Sequence of chain 1.A:
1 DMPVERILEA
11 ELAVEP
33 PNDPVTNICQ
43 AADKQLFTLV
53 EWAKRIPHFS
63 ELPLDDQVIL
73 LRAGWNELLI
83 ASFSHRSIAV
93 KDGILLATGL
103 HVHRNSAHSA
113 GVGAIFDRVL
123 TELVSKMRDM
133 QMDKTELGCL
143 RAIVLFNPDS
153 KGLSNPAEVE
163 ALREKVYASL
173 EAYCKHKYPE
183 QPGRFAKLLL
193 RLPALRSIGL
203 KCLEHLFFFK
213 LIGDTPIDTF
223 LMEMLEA

Binding-site contacts:
Ligand atom CB contacts residue GLU225 of chain 1.A at 3.8 Å.
Ligand atom N contacts residue GLU225 of chain 1.A at 2.9 Å (salt-bridge).
Ligand atom O contacts residue LYS56 of chain 1.A at 2.3 Å (salt-bridge).
Ligand atom N contacts residue GLU225 of chain 1.A at 3.2 Å (salt-bridge).
Ligand atom CB contacts residue VAL52 of chain 1.A at 4.0 Å (hydrophobic).
Ligand atom O contacts residue GLU225 of chain 1.A at 3.8 Å.
Ligand atom NE2 contacts residue VAL70 of chain 1.A at 3.4 Å.
Ligand atom CD1 contacts residue GLN69 of chain 1.A at 3.8 Å.
Ligand atom CG2 contacts residue PHE222 of chain 1.A at 3.7 Å (hydrophobic).
Ligand atom CD1 contacts residue PHE49 of chain 1.A at 3.7 Å (hydrophobic).
Ligand atom CD2 contacts residue VAL70 of chain 1.A at 3.6 Å (hydrophobic).
Ligand atom C contacts residue GLU225 of chain 1.A at 3.7 Å.
Ligand atom CD1 contacts residue PHE222 of chain 1.A at 3.4 Å (hydrophobic).
Ligand atom CA contacts residue GLU225 of chain 1.A at 3.5 Å.
Ligand atom CG contacts residue VAL70 of chain 1.A at 4.0 Å (hydrophobic).
Ligand atom CD2 contacts residue GLN69 of chain 1.A at 3.9 Å.
Ligand atom CD1 contacts residue VAL52 of chain 1.A at 3.8 Å (hydrophobic).
Ligand atom CB contacts residue GLU225 of chain 1.A at 3.7 Å.
Ligand atom CA contacts residue GLU225 of chain 1.A at 3.9 Å.
Ligand atom CD2 contacts residue VAL70 of chain 1.A at 3.7 Å (hydrophobic).
Ligand atom CA contacts residue LYS56 of chain 1.A at 3.5 Å.
Ligand atom CD2 contacts residue VAL52 of chain 1.A at 3.5 Å (hydrophobic).
Ligand atom C contacts residue LYS56 of chain 1.A at 3.6 Å.
Ligand atom C contacts residue LYS56 of chain 1.A at 3.5 Å.
Ligand atom O contacts residue VAL52 of chain 1.A at 3.9 Å.
Ligand atom C contacts residue VAL52 of chain 1.A at 4.0 Å (hydrophobic).
Ligand atom CD2 contacts residue LEU73 of chain 1.A at 3.7 Å (hydrophobic).
Ligand atom CG2 contacts residue GLU225 of chain 1.A at 3.0 Å.
Ligand atom CD2 contacts residue ARG74 of chain 1.A at 3.8 Å.
Ligand atom CD1 contacts residue PHE49 of chain 1.A at 3.5 Å (hydrophobic).
Ligand atom CD1 contacts residue VAL70 of chain 1.A at 3.9 Å (hydrophobic).
Ligand atom CE1 contacts residue VAL70 of chain 1.A at 3.7 Å (hydrophobic).
Ligand atom CB contacts residue LEU66 of chain 1.A at 3.8 Å (hydrophobic).
Ligand atom O contacts residue LYS56 of chain 1.A at 2.8 Å (salt-bridge).
Ligand atom ND1 contacts residue VAL70 of chain 1.A at 4.0 Å.
Ligand atom CD2 contacts residue MET226 of chain 1.A at 3.9 Å (hydrophobic).
Ligand atom CD1 contacts residue LEU73 of chain 1.A at 3.7 Å (hydrophobic).
Ligand atom CE1 contacts residue ASP67 of chain 1.A at 3.8 Å.
Ligand atom CD1 contacts residue LEU66 of chain 1.A at 4.0 Å (hydrophobic).
Ligand atom N contacts residue GLU225 of chain 1.A at 3.0 Å (salt-bridge).

The small molecule below binds the protein below.
Small molecule (SMILES): CC[C@H](C)[C@H](NC(=O)[C@H](CCCCN)NC(=O)[C@H](Cc1cnc[nH]1)NC(=O)[C@@H](N)CCCCN)C(=O)N[C@@H](CC(C)C)C(=O)N[C@@H](Cc1cnc[nH]1)C(=O)N[C@@H](CCCN=C(N)N)C(=O)N[C@@H](CC(C)C)C(=O)N[C@@H](CC(C)C)C(=O)N[C@@H](CCC(N)=O)C(=O)N[C@@H](CC(=O)O)C(=O)N[C@H](C=O)CO